This protein binds this small molecule.
Small molecule (SMILES): OC[C@H]1O[C@@](CO)(OC[C@@]2(OC[C@@]3(O[C@H]4O[C@H](CO)[C@@H](O)[C@H](O)[C@H]4O)O[C@H](CO)[C@@H](O)[C@@H]3O)O[C@H](CO)[C@@H](O)[C@@H]2O)[C@@H](O)[C@@H]1O

Sequence of chain 2.A:
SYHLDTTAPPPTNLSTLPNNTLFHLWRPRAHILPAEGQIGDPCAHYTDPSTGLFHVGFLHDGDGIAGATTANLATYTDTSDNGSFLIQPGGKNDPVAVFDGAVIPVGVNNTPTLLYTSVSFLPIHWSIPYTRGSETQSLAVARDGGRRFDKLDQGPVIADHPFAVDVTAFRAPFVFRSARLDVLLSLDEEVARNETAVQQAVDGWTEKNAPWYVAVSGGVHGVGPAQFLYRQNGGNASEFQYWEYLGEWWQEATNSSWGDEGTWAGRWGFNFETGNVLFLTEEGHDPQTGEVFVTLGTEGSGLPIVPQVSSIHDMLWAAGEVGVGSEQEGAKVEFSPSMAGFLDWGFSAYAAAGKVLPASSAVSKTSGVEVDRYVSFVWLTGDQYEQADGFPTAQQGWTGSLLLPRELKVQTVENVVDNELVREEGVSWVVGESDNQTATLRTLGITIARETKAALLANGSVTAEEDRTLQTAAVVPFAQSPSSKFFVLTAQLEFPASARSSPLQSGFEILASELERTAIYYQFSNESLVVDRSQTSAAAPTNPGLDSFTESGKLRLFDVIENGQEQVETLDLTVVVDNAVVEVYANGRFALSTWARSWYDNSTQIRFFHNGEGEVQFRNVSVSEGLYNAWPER

Binding-site contacts:
Ligand atom O3 contacts residue GLU386 of chain 2.A at 2.7 Å (salt-bridge).
Ligand atom C5 contacts residue ASP41 of chain 2.A at 3.1 Å.
Ligand atom O5 contacts residue ASP41 of chain 2.A at 3.1 Å (salt-bridge).
Ligand atom O3 contacts residue GLU386 of chain 2.A at 3.2 Å (salt-bridge).
Ligand atom O4 contacts residue PHE99 of chain 2.A at 3.6 Å.
Ligand atom O4 contacts residue ASP100 of chain 2.A at 2.3 Å (salt-bridge).
Ligand atom C4 contacts residue ARG171 of chain 2.A at 3.8 Å.
Ligand atom O3 contacts residue ARG171 of chain 2.A at 3.0 Å (salt-bridge).
Ligand atom C4 contacts residue ILE124 of chain 2.A at 3.2 Å (hydrophobic).
Ligand atom O4 contacts residue ARG171 of chain 2.A at 3.2 Å (salt-bridge).
Ligand atom C1 contacts residue GLU273 of chain 2.A at 3.6 Å.
Ligand atom O6 contacts residue LEU59 of chain 2.A at 3.2 Å.
Ligand atom C2 contacts residue ASP41 of chain 2.A at 3.0 Å.
Ligand atom C6 contacts residue LEU59 of chain 2.A at 3.7 Å (hydrophobic).
Ligand atom C2 contacts residue GLU386 of chain 2.A at 3.2 Å.
Ligand atom C5 contacts residue ASP100 of chain 2.A at 3.4 Å.
Ligand atom C3 contacts residue ARG171 of chain 2.A at 3.8 Å.
Ligand atom O2 contacts residue GLU386 of chain 2.A at 2.3 Å (salt-bridge).
Ligand atom C3 contacts residue GLU386 of chain 2.A at 3.8 Å.
Ligand atom O4 contacts residue HIS125 of chain 2.A at 3.7 Å.
Ligand atom O1 contacts residue ASP41 of chain 2.A at 3.1 Å (salt-bridge).
Ligand atom O3 contacts residue GLU299 of chain 2.A at 3.0 Å (salt-bridge).
Ligand atom O1 contacts residue TRP379 of chain 2.A at 3.5 Å.
Ligand atom C4 contacts residue GLU386 of chain 2.A at 3.8 Å.
Ligand atom C3 contacts residue ASP41 of chain 2.A at 3.0 Å.
Ligand atom C1 contacts residue ASP41 of chain 2.A at 2.8 Å.
Ligand atom C4 contacts residue ASP41 of chain 2.A at 3.6 Å.
Ligand atom O3 contacts residue TYR385 of chain 2.A at 3.2 Å (h-bond).
Ligand atom C5 contacts residue ILE124 of chain 2.A at 3.6 Å (hydrophobic).
Ligand atom O3 contacts residue GLU273 of chain 2.A at 2.6 Å (salt-bridge).
Ligand atom C6 contacts residue ILE124 of chain 2.A at 3.1 Å (hydrophobic).
Ligand atom O1 contacts residue GLU273 of chain 2.A at 2.6 Å (salt-bridge).
Ligand atom C5 contacts residue LEU59 of chain 2.A at 3.8 Å (hydrophobic).
Ligand atom O4 contacts residue ILE124 of chain 2.A at 2.6 Å (h-bond).
Ligand atom C3 contacts residue GLU273 of chain 2.A at 3.6 Å.
Ligand atom C3 contacts residue ASP100 of chain 2.A at 3.7 Å.
Ligand atom C4 contacts residue ASP100 of chain 2.A at 3.3 Å.
Ligand atom O6 contacts residue LEU122 of chain 2.A at 3.3 Å.
Ligand atom C3 contacts residue GLU386 of chain 2.A at 3.1 Å.
Ligand atom C2 contacts residue GLU273 of chain 2.A at 3.7 Å.